This small molecule binds to this protein.
Small molecule (SMILES): CC(=O)N[C@@H]1[C@@H](O)[C@H](O)[C@@H](CO)O[C@H]1O

Binding-site contacts:
Ligand atom C6 contacts residue GLU39 of chain 1.E at 3.6 Å.
Ligand atom C2 contacts residue GLN322 of chain 1.E at 4.5 Å.
Ligand atom C2 contacts residue ASN35 of chain 1.E at 2.7 Å.
Ligand atom C7 contacts residue GLN322 of chain 1.E at 3.6 Å.
Ligand atom C1 contacts residue ASN40 of chain 1.E at 4.0 Å.
Ligand atom C1 contacts residue THR37 of chain 1.E at 4.4 Å.
Ligand atom O7 contacts residue GLN322 of chain 1.E at 3.0 Å (h-bond).
Ligand atom C5 contacts residue ASN35 of chain 1.E at 3.6 Å.
Ligand atom C1 contacts residue ASN35 of chain 1.E at 1.5 Å.
Ligand atom C7 contacts residue ASN35 of chain 1.E at 4.1 Å.
Ligand atom O6 contacts residue GLU39 of chain 1.E at 2.8 Å (salt-bridge).
Ligand atom C4 contacts residue ASN35 of chain 1.E at 4.3 Å.
Ligand atom C3 contacts residue ASN35 of chain 1.E at 3.8 Å.
Ligand atom N2 contacts residue GLN322 of chain 1.E at 3.2 Å (h-bond).
Ligand atom O5 contacts residue ASN40 of chain 1.E at 3.2 Å (h-bond).
Ligand atom C5 contacts residue ASN40 of chain 1.E at 4.2 Å.
Ligand atom C6 contacts residue ASN40 of chain 1.E at 4.0 Å.
Ligand atom O5 contacts residue ASN35 of chain 1.E at 2.5 Å (h-bond).
Ligand atom C5 contacts residue THR37 of chain 1.E at 4.4 Å.
Ligand atom O5 contacts residue THR37 of chain 1.E at 3.5 Å (h-bond).
Ligand atom C6 contacts residue THR37 of chain 1.E at 4.1 Å.
Ligand atom N2 contacts residue ASN35 of chain 1.E at 3.0 Å (h-bond).

Sequence of chain 1.E:
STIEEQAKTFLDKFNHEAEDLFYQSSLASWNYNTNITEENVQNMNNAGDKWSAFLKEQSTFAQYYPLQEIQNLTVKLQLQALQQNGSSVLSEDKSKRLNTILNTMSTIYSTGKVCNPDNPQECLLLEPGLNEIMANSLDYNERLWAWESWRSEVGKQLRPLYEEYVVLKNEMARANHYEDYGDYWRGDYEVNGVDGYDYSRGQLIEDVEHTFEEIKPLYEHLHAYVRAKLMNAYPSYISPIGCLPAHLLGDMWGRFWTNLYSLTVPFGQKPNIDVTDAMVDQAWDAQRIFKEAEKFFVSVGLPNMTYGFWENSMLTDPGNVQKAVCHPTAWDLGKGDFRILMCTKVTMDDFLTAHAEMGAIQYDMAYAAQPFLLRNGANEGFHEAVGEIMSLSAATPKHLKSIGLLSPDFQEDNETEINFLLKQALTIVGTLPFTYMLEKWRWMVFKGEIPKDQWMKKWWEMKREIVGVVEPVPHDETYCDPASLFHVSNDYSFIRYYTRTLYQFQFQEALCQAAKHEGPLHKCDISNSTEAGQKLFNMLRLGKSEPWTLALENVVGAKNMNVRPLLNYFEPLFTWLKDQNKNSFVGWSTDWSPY